Sequence of chain 1.A:
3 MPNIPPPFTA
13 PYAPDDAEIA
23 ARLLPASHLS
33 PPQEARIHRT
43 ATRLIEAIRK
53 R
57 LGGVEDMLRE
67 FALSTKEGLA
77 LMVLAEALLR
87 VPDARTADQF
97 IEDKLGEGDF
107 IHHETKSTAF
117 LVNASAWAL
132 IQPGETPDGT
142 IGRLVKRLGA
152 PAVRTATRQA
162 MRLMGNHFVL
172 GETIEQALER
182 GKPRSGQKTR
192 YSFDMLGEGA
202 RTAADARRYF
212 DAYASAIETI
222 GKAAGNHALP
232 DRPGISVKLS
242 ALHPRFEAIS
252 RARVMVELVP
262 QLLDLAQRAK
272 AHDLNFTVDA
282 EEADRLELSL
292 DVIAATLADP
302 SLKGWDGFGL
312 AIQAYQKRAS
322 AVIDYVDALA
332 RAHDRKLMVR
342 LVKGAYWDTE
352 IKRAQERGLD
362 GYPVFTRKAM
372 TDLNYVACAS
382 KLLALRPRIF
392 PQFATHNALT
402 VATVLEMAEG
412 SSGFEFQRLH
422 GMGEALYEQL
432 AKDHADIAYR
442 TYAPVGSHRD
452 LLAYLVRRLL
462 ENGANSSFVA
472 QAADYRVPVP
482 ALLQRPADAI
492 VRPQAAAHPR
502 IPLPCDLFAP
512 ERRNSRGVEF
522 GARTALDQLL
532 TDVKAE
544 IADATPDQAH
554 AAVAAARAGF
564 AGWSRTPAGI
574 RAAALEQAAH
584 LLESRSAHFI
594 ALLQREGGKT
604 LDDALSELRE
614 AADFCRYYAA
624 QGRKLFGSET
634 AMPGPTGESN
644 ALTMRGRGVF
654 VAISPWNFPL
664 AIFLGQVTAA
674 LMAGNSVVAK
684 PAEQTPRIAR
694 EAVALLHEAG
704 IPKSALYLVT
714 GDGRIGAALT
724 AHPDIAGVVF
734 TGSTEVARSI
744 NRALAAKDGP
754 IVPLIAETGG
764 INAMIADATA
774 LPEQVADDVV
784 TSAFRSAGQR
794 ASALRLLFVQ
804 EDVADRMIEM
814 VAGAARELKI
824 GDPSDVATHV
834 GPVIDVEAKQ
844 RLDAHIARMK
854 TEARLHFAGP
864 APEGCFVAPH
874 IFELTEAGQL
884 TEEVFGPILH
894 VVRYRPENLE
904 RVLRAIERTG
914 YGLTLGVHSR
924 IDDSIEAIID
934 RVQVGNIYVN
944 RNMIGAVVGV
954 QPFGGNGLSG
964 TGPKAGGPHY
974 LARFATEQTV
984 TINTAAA

A protein and the small-molecule ligand that binds it are described below.
Small molecule (SMILES): O=C(O)[C@@H]1CCCN1

Binding-site contacts:
Ligand atom C contacts residue ASN660 of chain 1.A at 4.2 Å.
Ligand atom CB contacts residue ASN660 of chain 1.A at 4.2 Å.
Ligand atom OXT contacts residue PRO658 of chain 1.A at 3.8 Å.
Ligand atom CB contacts residue TRP659 of chain 1.A at 3.6 Å (hydrophobic).
Ligand atom OXT contacts residue ASN660 of chain 1.A at 3.1 Å (h-bond).
Ligand atom CD contacts residue PHE888 of chain 1.A at 4.0 Å (hydrophobic).
Ligand atom O contacts residue GLY735 of chain 1.A at 3.2 Å.
Ligand atom CA contacts residue SER736 of chain 1.A at 4.5 Å.
Ligand atom CG contacts residue TRP659 of chain 1.A at 4.0 Å (hydrophobic).
Ligand atom CD contacts residue GLU886 of chain 1.A at 4.3 Å.
Ligand atom C contacts residue GLY735 of chain 1.A at 3.9 Å.
Ligand atom CG contacts residue PHE888 of chain 1.A at 3.5 Å (hydrophobic).
Ligand atom OXT contacts residue PHE888 of chain 1.A at 4.3 Å.
Ligand atom OXT contacts residue GLY735 of chain 1.A at 4.0 Å.
Ligand atom N contacts residue SER736 of chain 1.A at 3.9 Å.
Ligand atom O contacts residue GLU886 of chain 1.A at 4.5 Å.
Ligand atom CB contacts residue PHE888 of chain 1.A at 4.0 Å (hydrophobic).
Ligand atom C contacts residue SER736 of chain 1.A at 4.2 Å.
Ligand atom O contacts residue PHE888 of chain 1.A at 4.5 Å.
Ligand atom O contacts residue SER736 of chain 1.A at 3.7 Å.